The protein below binds the small molecule below.
Small molecule (SMILES): COc1ccc2c(c1)c(Cc1no[nH]c1=O)c(C)n2C(=O)c1ccc(Cl)cc1

Binding-site contacts:
Ligand atom O18 contacts residue EDO1 of chain 1.F at 2.5 Å (h-bond).
Ligand atom C15 contacts residue TYR216 of chain 1.A at 3.4 Å (hydrophobic).
Ligand atom O28 contacts residue NAP1 of chain 1.C at 3.2 Å.
Ligand atom C23 contacts residue MET120 of chain 1.A at 3.6 Å (hydrophobic).
Ligand atom N04 contacts residue TYR55 of chain 1.A at 3.0 Å (h-bond).
Ligand atom CL2 contacts residue TYR319 of chain 1.A at 3.5 Å.
Ligand atom C21 contacts residue ASN167 of chain 1.A at 3.2 Å.
Ligand atom N01 contacts residue EDO1 of chain 1.E at 3.4 Å.
Ligand atom C16 contacts residue PHE306 of chain 1.A at 3.3 Å (hydrophobic).
Ligand atom N11 contacts residue NAP1 of chain 1.C at 3.6 Å.
Ligand atom C12 contacts residue HIS117 of chain 1.A at 3.6 Å.
Ligand atom C12 contacts residue LEU54 of chain 1.A at 3.7 Å (hydrophobic).
Ligand atom C24 contacts residue MET120 of chain 1.A at 3.6 Å (hydrophobic).
Ligand atom C09 contacts residue NAP1 of chain 1.C at 3.7 Å.
Ligand atom O26 contacts residue EDO1 of chain 1.E at 3.6 Å.
Ligand atom O28 contacts residue TYR24 of chain 1.A at 3.3 Å.
Ligand atom N01 contacts residue NAP1 of chain 1.C at 3.6 Å.
Ligand atom CL2 contacts residue SER308 of chain 1.A at 3.5 Å.
Ligand atom C17 contacts residue EDO1 of chain 1.F at 3.4 Å.
Ligand atom C19 contacts residue EDO1 of chain 1.F at 3.5 Å.
Ligand atom C14 contacts residue PHE306 of chain 1.A at 3.8 Å (hydrophobic).
Ligand atom N04 contacts residue NAP1 of chain 1.C at 2.9 Å.
Ligand atom C03 contacts residue TYR55 of chain 1.A at 3.1 Å (hydrophobic).
Ligand atom CL2 contacts residue TYR317 of chain 1.A at 3.3 Å.
Ligand atom C07 contacts residue NAP1 of chain 1.C at 3.8 Å.
Ligand atom O05 contacts residue NAP1 of chain 1.C at 3.1 Å.
Ligand atom C03 contacts residue NAP1 of chain 1.C at 3.2 Å.
Ligand atom N01 contacts residue TYR24 of chain 1.A at 3.7 Å.
Ligand atom C13 contacts residue NAP1 of chain 1.C at 3.5 Å.
Ligand atom O26 contacts residue SER217 of chain 1.A at 3.7 Å.
Ligand atom N04 contacts residue TYR24 of chain 1.A at 3.6 Å.
Ligand atom O28 contacts residue EDO1 of chain 1.E at 3.6 Å.
Ligand atom C16 contacts residue TYR216 of chain 1.A at 3.8 Å (hydrophobic).
Ligand atom O05 contacts residue TYR55 of chain 1.A at 2.6 Å (h-bond).
Ligand atom C08 contacts residue NAP1 of chain 1.C at 3.5 Å.
Ligand atom C12 contacts residue TRP86 of chain 1.A at 3.7 Å (hydrophobic).
Ligand atom C21 contacts residue EDO1 of chain 1.F at 3.8 Å.
Ligand atom O05 contacts residue HIS117 of chain 1.A at 2.8 Å (h-bond).
Ligand atom C27 contacts residue SER217 of chain 1.A at 3.3 Å.
Ligand atom C02 contacts residue NAP1 of chain 1.C at 3.7 Å.

Sequence of chain 1.A:
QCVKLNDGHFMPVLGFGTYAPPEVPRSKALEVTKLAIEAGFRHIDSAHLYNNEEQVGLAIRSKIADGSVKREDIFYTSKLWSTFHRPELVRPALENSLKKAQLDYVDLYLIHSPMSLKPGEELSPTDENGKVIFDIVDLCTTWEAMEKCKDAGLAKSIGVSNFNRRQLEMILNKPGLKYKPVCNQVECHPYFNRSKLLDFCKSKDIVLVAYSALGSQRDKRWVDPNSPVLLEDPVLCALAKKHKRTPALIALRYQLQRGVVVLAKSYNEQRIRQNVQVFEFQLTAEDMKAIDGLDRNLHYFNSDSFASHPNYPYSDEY